Sequence of chain 1.B:
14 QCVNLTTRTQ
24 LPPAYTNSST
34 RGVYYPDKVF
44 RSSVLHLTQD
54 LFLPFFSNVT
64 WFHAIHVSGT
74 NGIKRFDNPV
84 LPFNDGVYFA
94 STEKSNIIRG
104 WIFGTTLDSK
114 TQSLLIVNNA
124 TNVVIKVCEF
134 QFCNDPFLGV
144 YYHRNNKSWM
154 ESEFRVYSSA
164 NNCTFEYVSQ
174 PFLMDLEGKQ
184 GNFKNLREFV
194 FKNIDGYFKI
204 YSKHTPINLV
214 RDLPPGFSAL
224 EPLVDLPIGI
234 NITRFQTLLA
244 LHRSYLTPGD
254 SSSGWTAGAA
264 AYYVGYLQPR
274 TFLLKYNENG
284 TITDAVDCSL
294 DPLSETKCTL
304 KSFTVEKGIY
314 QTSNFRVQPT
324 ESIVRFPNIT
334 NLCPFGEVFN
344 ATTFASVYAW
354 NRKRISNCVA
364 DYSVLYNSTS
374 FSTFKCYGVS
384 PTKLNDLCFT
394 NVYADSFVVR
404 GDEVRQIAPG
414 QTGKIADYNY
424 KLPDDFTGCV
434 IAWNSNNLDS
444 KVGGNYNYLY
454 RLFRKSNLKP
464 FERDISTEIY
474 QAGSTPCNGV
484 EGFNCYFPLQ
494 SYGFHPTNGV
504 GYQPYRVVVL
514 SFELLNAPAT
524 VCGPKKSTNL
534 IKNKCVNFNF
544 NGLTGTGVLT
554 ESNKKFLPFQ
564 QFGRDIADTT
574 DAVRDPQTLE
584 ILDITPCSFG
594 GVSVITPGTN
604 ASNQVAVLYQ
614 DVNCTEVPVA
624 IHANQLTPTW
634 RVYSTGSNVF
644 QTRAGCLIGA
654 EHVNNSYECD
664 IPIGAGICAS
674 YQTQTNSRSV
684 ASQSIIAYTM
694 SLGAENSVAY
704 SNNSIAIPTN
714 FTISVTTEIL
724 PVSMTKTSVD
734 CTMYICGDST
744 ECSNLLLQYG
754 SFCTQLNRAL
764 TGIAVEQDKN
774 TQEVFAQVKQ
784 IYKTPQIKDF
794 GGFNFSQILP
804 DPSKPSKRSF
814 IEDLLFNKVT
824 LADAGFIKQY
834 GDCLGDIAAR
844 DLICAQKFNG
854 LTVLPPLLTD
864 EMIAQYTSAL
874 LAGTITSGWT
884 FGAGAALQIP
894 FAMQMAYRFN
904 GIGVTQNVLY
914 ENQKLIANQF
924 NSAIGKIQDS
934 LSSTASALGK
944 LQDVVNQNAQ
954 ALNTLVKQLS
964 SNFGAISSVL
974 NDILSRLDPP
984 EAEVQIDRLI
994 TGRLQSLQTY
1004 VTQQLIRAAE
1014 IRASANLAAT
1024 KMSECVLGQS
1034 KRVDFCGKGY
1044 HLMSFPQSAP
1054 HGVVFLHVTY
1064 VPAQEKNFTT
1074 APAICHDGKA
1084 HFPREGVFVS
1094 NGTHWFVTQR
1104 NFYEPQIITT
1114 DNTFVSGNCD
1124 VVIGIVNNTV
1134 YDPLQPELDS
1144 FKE

Binding-site contacts:
Ligand atom C5 contacts residue ASN603 of chain 1.B at 3.7 Å.
Ligand atom N2 contacts residue ASN603 of chain 1.B at 2.9 Å (h-bond).
Ligand atom C8 contacts residue ASN603 of chain 1.B at 3.6 Å.
Ligand atom O7 contacts residue ASN603 of chain 1.B at 3.1 Å (h-bond).
Ligand atom C7 contacts residue ASN603 of chain 1.B at 3.0 Å.
Ligand atom C4 contacts residue ASN603 of chain 1.B at 4.2 Å.
Ligand atom C2 contacts residue ASN603 of chain 1.B at 2.5 Å.
Ligand atom O5 contacts residue ASN603 of chain 1.B at 2.4 Å (h-bond).
Ligand atom C1 contacts residue ASN603 of chain 1.B at 1.4 Å.
Ligand atom C3 contacts residue ASN603 of chain 1.B at 3.8 Å.

A protein and the small-molecule ligand that binds it are described below.
Small molecule (SMILES): CC(=O)N[C@@H]1[C@@H](O)[C@H](O)[C@@H](CO)O[C@H]1O